Binding-site contacts:
Ligand atom C1 contacts residue ASN73 of chain 1.D at 1.4 Å.
Ligand atom C3 contacts residue ASN73 of chain 1.D at 3.8 Å.
Ligand atom C7 contacts residue ASN73 of chain 1.D at 3.2 Å.
Ligand atom O7 contacts residue ASN73 of chain 1.D at 3.0 Å (h-bond).
Ligand atom N2 contacts residue ASN73 of chain 1.D at 3.0 Å (h-bond).
Ligand atom C8 contacts residue ASN73 of chain 1.D at 4.4 Å.
Ligand atom C4 contacts residue ASN73 of chain 1.D at 4.2 Å.
Ligand atom C5 contacts residue ASN73 of chain 1.D at 3.6 Å.
Ligand atom C2 contacts residue ASN73 of chain 1.D at 2.5 Å.
Ligand atom O5 contacts residue ASN73 of chain 1.D at 2.3 Å (h-bond).

Sequence of chain 1.D:
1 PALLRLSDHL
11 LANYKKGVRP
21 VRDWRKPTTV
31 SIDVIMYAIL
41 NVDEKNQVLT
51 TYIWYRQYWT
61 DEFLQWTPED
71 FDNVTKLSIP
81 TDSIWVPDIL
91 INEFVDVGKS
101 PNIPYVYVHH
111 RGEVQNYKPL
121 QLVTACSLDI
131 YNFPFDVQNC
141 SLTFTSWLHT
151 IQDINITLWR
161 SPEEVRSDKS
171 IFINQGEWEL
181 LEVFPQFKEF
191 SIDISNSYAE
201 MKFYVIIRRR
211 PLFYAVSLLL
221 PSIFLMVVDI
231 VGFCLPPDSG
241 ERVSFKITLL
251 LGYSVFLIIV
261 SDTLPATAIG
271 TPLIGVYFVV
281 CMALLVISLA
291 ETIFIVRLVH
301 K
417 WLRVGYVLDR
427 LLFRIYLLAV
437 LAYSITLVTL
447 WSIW

A small-molecule ligand and the protein it binds are described below.
Small molecule (SMILES): CC(=O)N[C@@H]1[C@@H](O)[C@H](O)[C@@H](CO)O[C@H]1O